This small molecule binds to this protein.
Small molecule (SMILES): CC(=O)N[C@@H]1[C@@H](O)[C@H](O)[C@@H](CO)O[C@H]1O

Binding-site contacts:
Ligand atom O3 contacts residue ASN142 of chain 1.B at 4.4 Å.
Ligand atom N2 contacts residue ASN142 of chain 1.B at 3.0 Å (h-bond).
Ligand atom C5 contacts residue ASN142 of chain 1.B at 3.8 Å.
Ligand atom C5 contacts residue GLU136 of chain 1.B at 4.2 Å.
Ligand atom C3 contacts residue ASN142 of chain 1.B at 3.7 Å.
Ligand atom O5 contacts residue ASN142 of chain 1.B at 2.4 Å (h-bond).
Ligand atom C2 contacts residue ASN142 of chain 1.B at 2.3 Å.
Ligand atom O7 contacts residue GLN347 of chain 1.B at 4.2 Å.
Ligand atom O6 contacts residue GLU136 of chain 1.B at 4.0 Å.
Ligand atom C4 contacts residue ASN142 of chain 1.B at 4.3 Å.
Ligand atom C1 contacts residue ASN142 of chain 1.B at 1.5 Å.
Ligand atom O7 contacts residue ASN142 of chain 1.B at 3.5 Å (h-bond).
Ligand atom C7 contacts residue ASN142 of chain 1.B at 3.5 Å.
Ligand atom C6 contacts residue GLU136 of chain 1.B at 3.2 Å.

Sequence of chain 1.B:
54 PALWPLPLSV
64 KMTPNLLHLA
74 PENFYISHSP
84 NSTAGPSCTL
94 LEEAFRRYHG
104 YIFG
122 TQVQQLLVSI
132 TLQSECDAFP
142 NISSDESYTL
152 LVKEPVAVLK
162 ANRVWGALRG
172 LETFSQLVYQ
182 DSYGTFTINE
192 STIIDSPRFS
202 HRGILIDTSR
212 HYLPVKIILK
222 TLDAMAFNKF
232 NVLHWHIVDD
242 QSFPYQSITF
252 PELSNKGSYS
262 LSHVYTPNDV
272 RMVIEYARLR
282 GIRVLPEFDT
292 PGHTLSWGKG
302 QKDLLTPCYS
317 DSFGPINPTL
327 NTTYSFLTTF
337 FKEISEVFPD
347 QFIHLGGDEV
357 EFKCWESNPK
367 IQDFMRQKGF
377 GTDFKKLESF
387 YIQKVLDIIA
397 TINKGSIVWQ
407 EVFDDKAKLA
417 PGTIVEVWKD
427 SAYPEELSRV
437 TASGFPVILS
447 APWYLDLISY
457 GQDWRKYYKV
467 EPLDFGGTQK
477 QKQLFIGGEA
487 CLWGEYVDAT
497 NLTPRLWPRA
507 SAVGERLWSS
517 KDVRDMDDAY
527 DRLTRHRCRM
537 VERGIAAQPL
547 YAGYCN